Sequence of chain 1.B:
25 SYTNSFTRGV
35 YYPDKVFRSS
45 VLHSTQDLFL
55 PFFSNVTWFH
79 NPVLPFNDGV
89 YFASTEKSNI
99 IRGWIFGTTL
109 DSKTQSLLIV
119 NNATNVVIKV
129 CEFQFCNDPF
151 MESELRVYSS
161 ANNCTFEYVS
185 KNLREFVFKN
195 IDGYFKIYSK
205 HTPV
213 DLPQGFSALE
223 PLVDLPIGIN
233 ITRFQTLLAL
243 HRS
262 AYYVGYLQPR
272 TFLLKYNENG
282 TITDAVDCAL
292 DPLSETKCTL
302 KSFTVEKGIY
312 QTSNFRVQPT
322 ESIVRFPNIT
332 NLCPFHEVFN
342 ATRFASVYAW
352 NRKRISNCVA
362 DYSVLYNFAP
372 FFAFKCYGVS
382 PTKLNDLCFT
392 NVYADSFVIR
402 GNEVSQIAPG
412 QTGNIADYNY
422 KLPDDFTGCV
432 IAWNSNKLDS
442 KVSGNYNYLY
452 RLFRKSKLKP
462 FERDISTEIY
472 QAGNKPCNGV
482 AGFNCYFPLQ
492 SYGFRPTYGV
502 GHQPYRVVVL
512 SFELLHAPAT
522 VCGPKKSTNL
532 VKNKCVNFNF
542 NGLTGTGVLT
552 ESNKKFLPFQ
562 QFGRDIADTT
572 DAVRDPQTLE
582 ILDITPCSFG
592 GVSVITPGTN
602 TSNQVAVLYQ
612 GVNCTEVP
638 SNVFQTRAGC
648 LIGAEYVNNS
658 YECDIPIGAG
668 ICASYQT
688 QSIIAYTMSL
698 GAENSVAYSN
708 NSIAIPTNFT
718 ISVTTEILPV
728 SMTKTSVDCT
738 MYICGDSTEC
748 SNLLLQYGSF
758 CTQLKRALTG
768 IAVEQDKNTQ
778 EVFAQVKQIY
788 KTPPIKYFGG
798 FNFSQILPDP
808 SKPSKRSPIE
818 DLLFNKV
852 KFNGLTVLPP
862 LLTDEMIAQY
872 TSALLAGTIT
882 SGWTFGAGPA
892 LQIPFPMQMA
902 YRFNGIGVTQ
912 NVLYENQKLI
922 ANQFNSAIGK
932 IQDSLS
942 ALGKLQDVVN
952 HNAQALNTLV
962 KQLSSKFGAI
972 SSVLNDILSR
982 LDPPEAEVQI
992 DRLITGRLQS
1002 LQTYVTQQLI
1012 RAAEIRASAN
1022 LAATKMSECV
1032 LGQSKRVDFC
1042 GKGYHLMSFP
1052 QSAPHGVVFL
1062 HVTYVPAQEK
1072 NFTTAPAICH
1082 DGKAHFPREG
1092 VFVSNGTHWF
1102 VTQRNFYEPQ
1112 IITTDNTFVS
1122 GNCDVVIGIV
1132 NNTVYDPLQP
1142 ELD

A small-molecule ligand and the protein it binds are described below.
Small molecule (SMILES): CC(=O)N[C@@H]1[C@@H](O)[C@H](O)[C@@H](CO)O[C@H]1O

Binding-site contacts:
Ligand atom C3 contacts residue ASN120 of chain 1.B at 3.8 Å.
Ligand atom C1 contacts residue ASN120 of chain 1.B at 1.5 Å.
Ligand atom C2 contacts residue THR122 of chain 1.B at 4.3 Å.
Ligand atom C8 contacts residue THR122 of chain 1.B at 3.5 Å.
Ligand atom C1 contacts residue VAL125 of chain 1.B at 4.4 Å (hydrophobic).
Ligand atom C6 contacts residue VAL125 of chain 1.B at 3.8 Å (hydrophobic).
Ligand atom N2 contacts residue THR122 of chain 1.B at 3.3 Å.
Ligand atom N2 contacts residue ASN120 of chain 1.B at 2.9 Å (h-bond).
Ligand atom O5 contacts residue VAL125 of chain 1.B at 3.9 Å.
Ligand atom C7 contacts residue ASN120 of chain 1.B at 4.0 Å.
Ligand atom O6 contacts residue VAL125 of chain 1.B at 4.2 Å.
Ligand atom C5 contacts residue VAL125 of chain 1.B at 3.6 Å (hydrophobic).
Ligand atom C7 contacts residue THR122 of chain 1.B at 3.9 Å.
Ligand atom C2 contacts residue ASN120 of chain 1.B at 2.5 Å.
Ligand atom O5 contacts residue ASN120 of chain 1.B at 2.4 Å (h-bond).
Ligand atom C1 contacts residue THR122 of chain 1.B at 4.0 Å.
Ligand atom C5 contacts residue ASN120 of chain 1.B at 3.7 Å.
Ligand atom C4 contacts residue ASN120 of chain 1.B at 4.3 Å.
Ligand atom O4 contacts residue VAL169 of chain 1.B at 4.3 Å.